Binding-site contacts:
Ligand atom CAL contacts residue LEU280 of chain 1.A at 3.9 Å (hydrophobic).
Ligand atom CAH contacts residue LEU280 of chain 1.A at 3.8 Å (hydrophobic).
Ligand atom CAJ contacts residue LEU280 of chain 1.A at 4.0 Å (hydrophobic).
Ligand atom CAF contacts residue LEU280 of chain 1.A at 4.0 Å (hydrophobic).
Ligand atom CAP contacts residue THR278 of chain 1.A at 3.9 Å.
Ligand atom CAJ contacts residue THR278 of chain 1.A at 4.0 Å.

Sequence of chain 1.A:
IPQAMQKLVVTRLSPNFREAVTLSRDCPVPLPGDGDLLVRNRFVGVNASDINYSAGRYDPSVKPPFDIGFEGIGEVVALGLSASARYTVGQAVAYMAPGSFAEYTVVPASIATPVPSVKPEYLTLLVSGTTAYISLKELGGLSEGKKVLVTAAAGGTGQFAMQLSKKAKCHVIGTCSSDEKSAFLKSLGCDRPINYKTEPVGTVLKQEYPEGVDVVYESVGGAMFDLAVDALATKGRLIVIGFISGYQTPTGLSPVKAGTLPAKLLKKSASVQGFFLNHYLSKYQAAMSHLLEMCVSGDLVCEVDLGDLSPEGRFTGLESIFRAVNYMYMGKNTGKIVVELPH

The small molecule below binds the protein below.
Small molecule (SMILES): C[C@@H](C(=O)O)c1cccc(Oc2ccccc2)c1